Sequence of chain 1.A:
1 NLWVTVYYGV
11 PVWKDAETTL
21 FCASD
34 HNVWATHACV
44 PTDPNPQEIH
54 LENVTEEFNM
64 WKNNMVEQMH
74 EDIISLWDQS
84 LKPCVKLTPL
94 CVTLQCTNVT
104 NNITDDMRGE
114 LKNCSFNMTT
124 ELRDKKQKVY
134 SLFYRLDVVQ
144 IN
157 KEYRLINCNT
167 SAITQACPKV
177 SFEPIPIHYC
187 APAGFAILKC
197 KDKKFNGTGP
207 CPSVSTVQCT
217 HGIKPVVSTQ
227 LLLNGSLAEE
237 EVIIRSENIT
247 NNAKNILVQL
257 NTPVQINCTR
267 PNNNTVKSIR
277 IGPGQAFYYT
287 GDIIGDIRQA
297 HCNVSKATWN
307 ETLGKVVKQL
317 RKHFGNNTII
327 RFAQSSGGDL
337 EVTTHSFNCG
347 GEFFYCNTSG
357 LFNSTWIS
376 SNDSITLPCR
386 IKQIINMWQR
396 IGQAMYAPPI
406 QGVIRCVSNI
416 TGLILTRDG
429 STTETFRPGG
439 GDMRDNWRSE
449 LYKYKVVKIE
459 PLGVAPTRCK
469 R

Binding-site contacts:
Ligand atom O7 contacts residue ASN105 of chain 1.A at 3.2 Å (h-bond).
Ligand atom C3 contacts residue ASN105 of chain 1.A at 3.9 Å.
Ligand atom C2 contacts residue ASN105 of chain 1.A at 2.5 Å.
Ligand atom O7 contacts residue ASN104 of chain 1.A at 3.8 Å.
Ligand atom C1 contacts residue ASN105 of chain 1.A at 1.5 Å.
Ligand atom O5 contacts residue ASN105 of chain 1.A at 2.4 Å (h-bond).
Ligand atom C5 contacts residue ASN105 of chain 1.A at 3.8 Å.
Ligand atom C7 contacts residue ASN104 of chain 1.A at 4.0 Å.
Ligand atom C8 contacts residue ASN104 of chain 1.A at 3.6 Å.
Ligand atom C1 contacts residue ASN104 of chain 1.A at 4.3 Å.
Ligand atom C7 contacts residue ASN105 of chain 1.A at 3.4 Å.
Ligand atom C4 contacts residue ASN105 of chain 1.A at 4.3 Å.
Ligand atom N2 contacts residue ASN105 of chain 1.A at 3.0 Å (h-bond).
Ligand atom O6 contacts residue ASN105 of chain 1.A at 4.4 Å.

The small molecule below binds the protein below.
Small molecule (SMILES): CC(=O)N[C@@H]1[C@@H](O)[C@H](O)[C@@H](CO)O[C@H]1O